Binding-site contacts:
Ligand atom C6 contacts residue TRP307 of chain 2.F at 3.8 Å (hydrophobic).
Ligand atom C4 contacts residue VAL304 of chain 2.F at 3.5 Å (hydrophobic).
Ligand atom C1 contacts residue THR294 of chain 2.F at 3.9 Å.
Ligand atom C6 contacts residue PHE361 of chain 2.F at 4.2 Å (hydrophobic).
Ligand atom C4 contacts residue LEU302 of chain 2.F at 3.5 Å (hydrophobic).
Ligand atom C9 contacts residue TYR292 of chain 2.F at 4.2 Å (hydrophobic).
Ligand atom C4 contacts residue GLY216 of chain 2.F at 3.9 Å.
Ligand atom C3 contacts residue VAL304 of chain 2.F at 4.0 Å (hydrophobic).
Ligand atom O1 contacts residue ILE222 of chain 2.F at 4.0 Å.
Ligand atom C10 contacts residue TYR292 of chain 2.F at 3.5 Å (hydrophobic).
Ligand atom O1 contacts residue ASN219 of chain 2.F at 4.3 Å.
Ligand atom C5 contacts residue VAL304 of chain 2.F at 3.5 Å (hydrophobic).
Ligand atom C9 contacts residue TRP307 of chain 2.F at 4.0 Å (hydrophobic).
Ligand atom C3 contacts residue GLY216 of chain 2.F at 3.8 Å.
Ligand atom C8 contacts residue PHE361 of chain 2.F at 4.1 Å (hydrophobic).
Ligand atom C5 contacts residue GLU316 of chain 2.F at 3.8 Å.
Ligand atom C1 contacts residue TYR292 of chain 2.F at 4.1 Å (hydrophobic).
Ligand atom N2 contacts residue GLY216 of chain 2.F at 2.8 Å (h-bond).
Ligand atom C6 contacts residue VAL304 of chain 2.F at 4.0 Å (hydrophobic).
Ligand atom O1 contacts residue THR294 of chain 2.F at 3.9 Å.
Ligand atom C1 contacts residue GLY216 of chain 2.F at 3.5 Å.
Ligand atom C10 contacts residue ILE222 of chain 2.F at 4.0 Å (hydrophobic).
Ligand atom C9 contacts residue PHE361 of chain 2.F at 4.3 Å (hydrophobic).
Ligand atom C5 contacts residue ASN362 of chain 2.F at 4.0 Å.
Ligand atom C7 contacts residue TRP307 of chain 2.F at 3.4 Å (hydrophobic).
Ligand atom O1 contacts residue TYR292 of chain 2.F at 4.2 Å.
Ligand atom C6 contacts residue ASN362 of chain 2.F at 4.0 Å.
Ligand atom O1 contacts residue ASP218 of chain 2.F at 4.2 Å.
Ligand atom O1 contacts residue HIS221 of chain 2.F at 3.9 Å.
Ligand atom N2 contacts residue THR294 of chain 2.F at 3.7 Å.
Ligand atom N2 contacts residue HIS221 of chain 2.F at 4.2 Å.
Ligand atom C6 contacts residue GLN314 of chain 2.F at 3.4 Å.
Ligand atom C1 contacts residue ILE222 of chain 2.F at 4.3 Å (hydrophobic).
Ligand atom C5 contacts residue GLN314 of chain 2.F at 3.4 Å.
Ligand atom C7 contacts residue PHE361 of chain 2.F at 3.6 Å (hydrophobic).
Ligand atom O1 contacts residue GLY216 of chain 2.F at 3.4 Å (h-bond).
Ligand atom C8 contacts residue VAL304 of chain 2.F at 4.1 Å (hydrophobic).
Ligand atom C7 contacts residue VAL304 of chain 2.F at 4.1 Å (hydrophobic).
Ligand atom C5 contacts residue LEU302 of chain 2.F at 4.1 Å (hydrophobic).
Ligand atom C1 contacts residue HIS221 of chain 2.F at 4.1 Å.

Sequence of chain 2.F:
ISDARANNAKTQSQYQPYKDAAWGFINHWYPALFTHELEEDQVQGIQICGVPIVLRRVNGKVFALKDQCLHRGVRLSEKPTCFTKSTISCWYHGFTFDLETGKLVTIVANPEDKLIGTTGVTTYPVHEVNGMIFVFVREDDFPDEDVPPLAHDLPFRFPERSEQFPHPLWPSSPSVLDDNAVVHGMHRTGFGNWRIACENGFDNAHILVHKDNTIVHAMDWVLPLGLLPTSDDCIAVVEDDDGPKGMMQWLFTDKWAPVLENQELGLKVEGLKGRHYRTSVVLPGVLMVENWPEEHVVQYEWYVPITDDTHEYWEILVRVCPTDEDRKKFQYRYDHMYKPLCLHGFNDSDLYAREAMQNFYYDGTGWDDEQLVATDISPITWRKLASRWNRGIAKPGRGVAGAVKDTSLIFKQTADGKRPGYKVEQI

A protein and the small-molecule ligand that binds it are described below.
Small molecule (SMILES): O=c1ccc2ccccc2[nH]1